This small molecule binds to this protein.
Small molecule (SMILES): C=C1C[C@](OC)([C@H](O)C(=O)N[C@@H]2OCO[C@H]3[C@@H]2O[C@H](C[C@H](O)CO)C(C)(C)[C@@H]3OC)O[C@H](C)[C@@H]1C

Binding-site contacts:
Ligand atom OAK contacts residue GLN30 of chain 1.DA at 3.8 Å.
Ligand atom OAH contacts residue LYS54 of chain 1.DA at 3.5 Å (salt-bridge).
Ligand atom CAX contacts residue LYS51 of chain 1.DA at 4.2 Å.
Ligand atom OAH contacts residue PHE52 of chain 1.DA at 4.4 Å.
Ligand atom CAY contacts residue GLY57 of chain 1.DA at 4.4 Å.
Ligand atom CAD contacts residue GLY58 of chain 1.DA at 4.2 Å.
Ligand atom CAG contacts residue GLN30 of chain 1.DA at 3.5 Å.
Ligand atom CAC contacts residue PRO56 of chain 1.DA at 3.9 Å (hydrophobic).
Ligand atom CAD contacts residue GLY57 of chain 1.DA at 3.9 Å.
Ligand atom CAC contacts residue GLY57 of chain 1.DA at 3.0 Å.
Ligand atom OAG contacts residue PRO56 of chain 1.DA at 4.4 Å.
Ligand atom CAL contacts residue LYS51 of chain 1.DA at 2.7 Å.
Ligand atom OAH contacts residue LYS51 of chain 1.DA at 2.9 Å (salt-bridge).

Sequence of chain 1.DA:
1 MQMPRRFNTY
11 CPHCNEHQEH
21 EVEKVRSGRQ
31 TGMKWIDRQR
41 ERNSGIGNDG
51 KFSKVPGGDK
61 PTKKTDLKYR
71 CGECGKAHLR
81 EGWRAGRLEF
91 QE